The small molecule below binds the protein below.
Small molecule (SMILES): OC[C@H]1O[C@H](O[C@H]2O[C@H](CO)[C@@H](O)[C@H](O)[C@H]2O)[C@H](O)[C@@H](O)[C@@H]1O

Binding-site contacts:
Ligand atom O2 contacts residue ALA170 of chain 1.A at 3.6 Å (h-bond).
Ligand atom O4 contacts residue LYS292 of chain 1.A at 4.5 Å.
Ligand atom O4 contacts residue ALA170 of chain 1.A at 4.2 Å.
Ligand atom C6 contacts residue ALA170 of chain 1.A at 4.0 Å (hydrophobic).
Ligand atom O4 contacts residue GLN134 of chain 1.A at 4.1 Å.
Ligand atom C3 contacts residue ARG135 of chain 1.A at 4.3 Å.
Ligand atom O4 contacts residue ARG135 of chain 1.A at 3.4 Å.
Ligand atom O3 contacts residue ARG135 of chain 1.A at 3.3 Å (salt-bridge).
Ligand atom C4 contacts residue ARG135 of chain 1.A at 4.2 Å.
Ligand atom O3 contacts residue SER291 of chain 1.A at 4.0 Å.
Ligand atom O3 contacts residue TYR139 of chain 1.A at 4.3 Å.
Ligand atom C2 contacts residue ARG135 of chain 1.A at 4.4 Å.
Ligand atom O2 contacts residue SER291 of chain 1.A at 4.0 Å.
Ligand atom C5 contacts residue ALA170 of chain 1.A at 3.8 Å (hydrophobic).
Ligand atom O2 contacts residue GLY171 of chain 1.A at 3.8 Å.

Sequence of chain 1.A:
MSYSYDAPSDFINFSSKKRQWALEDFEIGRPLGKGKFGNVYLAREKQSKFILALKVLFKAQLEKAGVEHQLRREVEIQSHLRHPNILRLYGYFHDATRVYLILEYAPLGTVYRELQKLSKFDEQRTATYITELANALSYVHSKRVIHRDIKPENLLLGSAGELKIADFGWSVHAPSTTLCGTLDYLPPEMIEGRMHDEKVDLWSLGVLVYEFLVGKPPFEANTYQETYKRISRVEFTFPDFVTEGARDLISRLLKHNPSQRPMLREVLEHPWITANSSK